A small-molecule ligand and the protein it binds are described below.
Small molecule (SMILES): CC(=O)N[C@@H]1[C@@H](O)[C@H](O)[C@@H](CO)O[C@H]1O

Binding-site contacts:
Ligand atom O7 contacts residue ASN390 of chain 1.A at 3.1 Å (h-bond).
Ligand atom N2 contacts residue ASN390 of chain 1.A at 2.9 Å (h-bond).
Ligand atom O7 contacts residue GLN389 of chain 1.A at 4.3 Å.
Ligand atom C7 contacts residue ASN390 of chain 1.A at 3.2 Å.
Ligand atom C5 contacts residue ASN390 of chain 1.A at 3.6 Å.
Ligand atom O7 contacts residue GLU358 of chain 1.A at 4.3 Å.
Ligand atom O5 contacts residue GLU358 of chain 1.A at 3.7 Å.
Ligand atom O5 contacts residue ASN390 of chain 1.A at 2.3 Å (h-bond).
Ligand atom C8 contacts residue ASN390 of chain 1.A at 4.4 Å.
Ligand atom C1 contacts residue GLU358 of chain 1.A at 4.2 Å.
Ligand atom C6 contacts residue GLU358 of chain 1.A at 4.4 Å.
Ligand atom C1 contacts residue ASN390 of chain 1.A at 1.4 Å.
Ligand atom O6 contacts residue ASN390 of chain 1.A at 4.1 Å.
Ligand atom C2 contacts residue GLU358 of chain 1.A at 4.3 Å.
Ligand atom C4 contacts residue ASN390 of chain 1.A at 4.2 Å.
Ligand atom C3 contacts residue ASN390 of chain 1.A at 3.8 Å.
Ligand atom C2 contacts residue ASN390 of chain 1.A at 2.5 Å.

Sequence of chain 1.A:
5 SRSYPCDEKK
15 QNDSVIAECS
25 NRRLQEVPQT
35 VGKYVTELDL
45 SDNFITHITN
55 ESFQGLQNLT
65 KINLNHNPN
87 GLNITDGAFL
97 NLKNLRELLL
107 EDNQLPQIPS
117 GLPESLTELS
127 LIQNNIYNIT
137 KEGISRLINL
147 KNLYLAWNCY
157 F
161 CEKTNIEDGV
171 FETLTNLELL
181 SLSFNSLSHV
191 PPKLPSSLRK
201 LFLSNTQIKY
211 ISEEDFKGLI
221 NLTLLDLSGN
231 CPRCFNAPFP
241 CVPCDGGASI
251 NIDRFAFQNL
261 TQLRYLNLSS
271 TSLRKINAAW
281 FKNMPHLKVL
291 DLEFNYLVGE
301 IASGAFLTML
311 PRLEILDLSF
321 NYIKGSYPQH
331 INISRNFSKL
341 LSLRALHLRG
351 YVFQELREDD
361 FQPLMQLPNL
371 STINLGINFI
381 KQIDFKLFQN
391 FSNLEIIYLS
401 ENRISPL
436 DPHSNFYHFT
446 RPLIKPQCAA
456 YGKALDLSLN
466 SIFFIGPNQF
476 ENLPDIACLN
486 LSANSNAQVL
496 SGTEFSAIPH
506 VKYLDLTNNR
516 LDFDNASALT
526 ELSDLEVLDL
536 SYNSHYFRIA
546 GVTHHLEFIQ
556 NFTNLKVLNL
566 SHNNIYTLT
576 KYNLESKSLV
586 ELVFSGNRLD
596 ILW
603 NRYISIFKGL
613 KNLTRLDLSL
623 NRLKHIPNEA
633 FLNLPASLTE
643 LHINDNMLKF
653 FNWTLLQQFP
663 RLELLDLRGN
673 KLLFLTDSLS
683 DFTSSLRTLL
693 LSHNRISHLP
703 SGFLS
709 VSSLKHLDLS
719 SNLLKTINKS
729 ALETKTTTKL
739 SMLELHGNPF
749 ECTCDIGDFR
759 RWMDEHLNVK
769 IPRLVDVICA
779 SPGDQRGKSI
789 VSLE